Binding-site contacts:
Ligand atom C1 contacts residue ASN12 of chain 3.B at 2.2 Å.
Ligand atom C5 contacts residue ASN12 of chain 3.B at 4.1 Å.
Ligand atom O7 contacts residue ASN12 of chain 3.B at 3.7 Å.
Ligand atom C7 contacts residue ASN12 of chain 3.B at 3.9 Å.
Ligand atom C2 contacts residue ASN12 of chain 3.B at 3.2 Å.
Ligand atom O5 contacts residue ASN12 of chain 3.B at 2.7 Å (h-bond).
Ligand atom N2 contacts residue ASN12 of chain 3.B at 3.8 Å.

This small molecule binds to this protein.
Small molecule (SMILES): CC(=O)N[C@H]1[C@H](O[C@H]2[C@H](O)[C@@H](NC(C)=O)CO[C@@H]2CO)O[C@H](CO)[C@@H](O)[C@@H]1O

Sequence of chain 3.B:
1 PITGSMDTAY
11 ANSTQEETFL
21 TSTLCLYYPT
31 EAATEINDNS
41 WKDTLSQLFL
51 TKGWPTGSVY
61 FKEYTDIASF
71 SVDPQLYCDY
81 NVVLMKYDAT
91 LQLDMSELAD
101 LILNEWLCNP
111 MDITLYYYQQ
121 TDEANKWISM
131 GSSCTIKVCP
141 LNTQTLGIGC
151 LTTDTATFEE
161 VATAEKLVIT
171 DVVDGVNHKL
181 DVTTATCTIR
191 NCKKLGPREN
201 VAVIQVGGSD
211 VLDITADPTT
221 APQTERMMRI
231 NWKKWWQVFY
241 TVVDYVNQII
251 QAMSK